Sequence of chain 1.Y:
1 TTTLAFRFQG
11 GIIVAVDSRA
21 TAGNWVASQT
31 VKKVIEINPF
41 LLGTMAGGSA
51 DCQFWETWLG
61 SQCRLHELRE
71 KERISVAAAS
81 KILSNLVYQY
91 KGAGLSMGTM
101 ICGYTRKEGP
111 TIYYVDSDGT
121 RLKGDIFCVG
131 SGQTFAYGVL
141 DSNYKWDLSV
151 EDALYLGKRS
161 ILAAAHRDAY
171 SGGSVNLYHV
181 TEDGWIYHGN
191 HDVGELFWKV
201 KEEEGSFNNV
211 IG

Sequence of chain 1.Z:
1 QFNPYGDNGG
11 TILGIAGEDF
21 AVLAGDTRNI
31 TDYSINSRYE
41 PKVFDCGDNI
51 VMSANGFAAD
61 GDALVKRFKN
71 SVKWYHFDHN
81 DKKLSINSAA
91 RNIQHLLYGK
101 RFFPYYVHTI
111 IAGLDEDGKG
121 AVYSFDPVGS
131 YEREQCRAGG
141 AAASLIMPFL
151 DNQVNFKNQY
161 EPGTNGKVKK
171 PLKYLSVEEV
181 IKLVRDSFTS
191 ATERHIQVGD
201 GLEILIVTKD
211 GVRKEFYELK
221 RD

This protein binds this small molecule.
Small molecule (SMILES): COc1ccc(C[C@H](NC(=O)[C@H](C)NC(=O)CN2CCOCC2)C(=O)N[C@@H](Cc2ccccc2)[C@@H](O)[C@H](C)CO)cc1

Binding-site contacts:
Ligand atom C11 contacts residue TYR170 of chain 1.Y at 3.1 Å (hydrophobic).
Ligand atom N22 contacts residue GLY47 of chain 1.Y at 2.8 Å (h-bond).
Ligand atom C11 contacts residue THR1 of chain 1.Y at 2.5 Å.
Ligand atom C7 contacts residue GLY47 of chain 1.Y at 3.4 Å.
Ligand atom C3 contacts residue SER49 of chain 1.Y at 3.4 Å.
Ligand atom C10 contacts residue THR1 of chain 1.Y at 1.5 Å.
Ligand atom C27 contacts residue THR21 of chain 1.Y at 3.4 Å.
Ligand atom C7 contacts residue THR1 of chain 1.Y at 2.5 Å.
Ligand atom C30 contacts residue ASP126 of chain 1.Z at 3.5 Å.
Ligand atom C3 contacts residue VAL31 of chain 1.Y at 3.4 Å (hydrophobic).
Ligand atom C23 contacts residue GLY47 of chain 1.Y at 3.5 Å.
Ligand atom C11 contacts residue ARG19 of chain 1.Y at 3.2 Å.
Ligand atom O13 contacts residue THR1 of chain 1.Y at 3.7 Å.
Ligand atom C9 contacts residue MES1 of chain 1.OA at 3.6 Å.
Ligand atom C42 contacts residue GLY48 of chain 1.Y at 3.6 Å.
Ligand atom O49 contacts residue THR21 of chain 1.Y at 3.0 Å (h-bond).
Ligand atom O39 contacts residue SER49 of chain 1.Y at 2.9 Å (h-bond).
Ligand atom C26 contacts residue SER49 of chain 1.Y at 3.4 Å.
Ligand atom C11 contacts residue LYS33 of chain 1.Y at 3.6 Å.
Ligand atom C12 contacts residue MES1 of chain 1.OA at 3.2 Å.
Ligand atom C8 contacts residue THR1 of chain 1.Y at 2.3 Å.
Ligand atom C38 contacts residue SER49 of chain 1.Y at 3.5 Å.
Ligand atom C4 contacts residue VAL31 of chain 1.Y at 3.4 Å (hydrophobic).
Ligand atom N28 contacts residue ASP126 of chain 1.Z at 3.2 Å (salt-bridge).
Ligand atom N25 contacts residue THR21 of chain 1.Y at 2.8 Å (h-bond).
Ligand atom C10 contacts residue TYR170 of chain 1.Y at 3.5 Å (hydrophobic).
Ligand atom O13 contacts residue THR21 of chain 1.Y at 3.2 Å (h-bond).
Ligand atom O21 contacts residue THR1 of chain 1.Y at 2.3 Å (h-bond).
Ligand atom C8 contacts residue GLY47 of chain 1.Y at 3.6 Å.
Ligand atom C12 contacts residue THR1 of chain 1.Y at 2.4 Å.
Ligand atom C12 contacts residue SER131 of chain 1.Y at 3.6 Å.
Ligand atom C9 contacts residue THR1 of chain 1.Y at 1.4 Å.
Ligand atom O49 contacts residue ALA20 of chain 1.Y at 3.2 Å.
Ligand atom C42 contacts residue GLY47 of chain 1.Y at 3.5 Å.
Ligand atom C24 contacts residue GLY47 of chain 1.Y at 3.5 Å.
Ligand atom O21 contacts residue GLY47 of chain 1.Y at 3.1 Å (h-bond).
Ligand atom N22 contacts residue THR1 of chain 1.Y at 3.6 Å.
Ligand atom C4 contacts residue SER49 of chain 1.Y at 3.4 Å.
Ligand atom O21 contacts residue MES1 of chain 1.OA at 2.6 Å (h-bond).
Ligand atom C26 contacts residue THR21 of chain 1.Y at 3.6 Å.